The small molecule below binds the protein below.
Small molecule (SMILES): O=C(O)C(=O)c1ccccc1S

Sequence of chain 1.L:
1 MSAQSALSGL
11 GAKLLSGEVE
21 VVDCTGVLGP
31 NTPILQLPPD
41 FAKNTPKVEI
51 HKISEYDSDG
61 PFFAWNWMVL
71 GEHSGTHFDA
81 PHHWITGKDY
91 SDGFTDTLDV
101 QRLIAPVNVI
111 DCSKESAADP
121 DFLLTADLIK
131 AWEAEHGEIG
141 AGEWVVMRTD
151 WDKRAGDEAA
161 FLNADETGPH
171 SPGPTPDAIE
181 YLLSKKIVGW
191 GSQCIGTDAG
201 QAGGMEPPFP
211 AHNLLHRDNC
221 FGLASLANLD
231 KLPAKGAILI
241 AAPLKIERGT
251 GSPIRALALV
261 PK

Sequence of chain 1.K:
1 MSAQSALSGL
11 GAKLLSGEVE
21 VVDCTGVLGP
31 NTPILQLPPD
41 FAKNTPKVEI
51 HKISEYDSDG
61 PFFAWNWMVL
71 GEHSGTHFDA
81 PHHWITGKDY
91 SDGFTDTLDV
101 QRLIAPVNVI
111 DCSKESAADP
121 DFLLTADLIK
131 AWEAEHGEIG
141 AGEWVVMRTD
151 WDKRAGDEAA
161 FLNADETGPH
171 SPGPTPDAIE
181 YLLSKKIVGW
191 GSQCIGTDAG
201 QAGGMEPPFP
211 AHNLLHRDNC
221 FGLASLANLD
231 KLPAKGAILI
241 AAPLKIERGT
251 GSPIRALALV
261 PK

Binding-site contacts:
Ligand atom C07 contacts residue HIS83 of chain 1.K at 4.0 Å.
Ligand atom C09 contacts residue HIS83 of chain 1.K at 3.4 Å.
Ligand atom C06 contacts residue TRP65 of chain 1.L at 3.8 Å (hydrophobic).
Ligand atom C02 contacts residue TRP84 of chain 1.K at 4.0 Å (hydrophobic).
Ligand atom O10 contacts residue MN1 of chain 1.TA at 2.0 Å.
Ligand atom C05 contacts residue HIS83 of chain 1.K at 3.9 Å.
Ligand atom O10 contacts residue HIS212 of chain 1.K at 3.7 Å.
Ligand atom O10 contacts residue HIS83 of chain 1.K at 2.3 Å (h-bond).
Ligand atom C09 contacts residue HIS212 of chain 1.K at 4.0 Å.
Ligand atom O10 contacts residue HIS73 of chain 1.K at 3.0 Å (h-bond).
Ligand atom C01 contacts residue PHE63 of chain 1.L at 3.7 Å (hydrophobic).
Ligand atom O08 contacts residue GLY196 of chain 1.K at 3.6 Å.
Ligand atom C09 contacts residue ASP79 of chain 1.K at 4.0 Å.
Ligand atom C05 contacts residue LEU35 of chain 1.K at 3.5 Å (hydrophobic).
Ligand atom C01 contacts residue TRP65 of chain 1.L at 3.7 Å (hydrophobic).
Ligand atom C04 contacts residue LEU35 of chain 1.K at 3.5 Å (hydrophobic).
Ligand atom O10 contacts residue HIS77 of chain 1.K at 4.1 Å.
Ligand atom S12 contacts residue LEU35 of chain 1.K at 4.1 Å.
Ligand atom O11 contacts residue MN1 of chain 1.TA at 2.3 Å.
Ligand atom C02 contacts residue PHE63 of chain 1.L at 3.7 Å (hydrophobic).
Ligand atom C02 contacts residue LEU37 of chain 1.K at 4.2 Å (hydrophobic).
Ligand atom C04 contacts residue HIS212 of chain 1.K at 4.2 Å.
Ligand atom C09 contacts residue MN1 of chain 1.TA at 2.3 Å.
Ligand atom C07 contacts residue LEU35 of chain 1.K at 3.9 Å (hydrophobic).
Ligand atom C06 contacts residue HIS83 of chain 1.K at 3.3 Å.
Ligand atom O11 contacts residue HIS77 of chain 1.K at 3.3 Å (h-bond).
Ligand atom C09 contacts residue HIS77 of chain 1.K at 4.0 Å.
Ligand atom O08 contacts residue HIS212 of chain 1.K at 3.2 Å (h-bond).
Ligand atom S12 contacts residue HIS212 of chain 1.K at 3.6 Å.
Ligand atom C01 contacts residue HIS83 of chain 1.K at 3.8 Å.
Ligand atom O10 contacts residue ASP79 of chain 1.K at 3.1 Å (salt-bridge).
Ligand atom C09 contacts residue HIS73 of chain 1.K at 3.6 Å.
Ligand atom C03 contacts residue TRP84 of chain 1.K at 3.9 Å (hydrophobic).
Ligand atom C07 contacts residue HIS212 of chain 1.K at 3.5 Å.
Ligand atom C06 contacts residue LEU35 of chain 1.K at 3.8 Å (hydrophobic).
Ligand atom O11 contacts residue HIS73 of chain 1.K at 3.4 Å.
Ligand atom C05 contacts residue HIS212 of chain 1.K at 3.9 Å.
Ligand atom C07 contacts residue MN1 of chain 1.TA at 3.7 Å.
Ligand atom O08 contacts residue MN1 of chain 1.TA at 4.2 Å.
Ligand atom C03 contacts residue LEU35 of chain 1.K at 3.9 Å (hydrophobic).